Sequence of chain 1.A:
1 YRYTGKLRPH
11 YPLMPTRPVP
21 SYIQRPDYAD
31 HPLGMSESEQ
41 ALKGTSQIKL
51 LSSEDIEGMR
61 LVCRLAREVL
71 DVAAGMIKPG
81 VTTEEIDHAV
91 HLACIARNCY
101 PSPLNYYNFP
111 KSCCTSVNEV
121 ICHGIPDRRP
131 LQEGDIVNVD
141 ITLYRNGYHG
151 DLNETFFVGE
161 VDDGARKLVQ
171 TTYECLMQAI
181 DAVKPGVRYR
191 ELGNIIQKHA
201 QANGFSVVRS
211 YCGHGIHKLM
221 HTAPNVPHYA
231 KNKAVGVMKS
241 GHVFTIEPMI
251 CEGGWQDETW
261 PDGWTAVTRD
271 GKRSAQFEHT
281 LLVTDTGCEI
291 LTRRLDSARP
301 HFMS

Binding-site contacts:
Ligand atom O2 contacts residue HIS123 of chain 1.A at 2.8 Å (h-bond).
Ligand atom C2 contacts residue HIS123 of chain 1.A at 3.9 Å.
Ligand atom C6 contacts residue MET220 of chain 1.A at 3.7 Å (hydrophobic).
Ligand atom N contacts residue ASP140 of chain 1.A at 2.9 Å (salt-bridge).
Ligand atom O contacts residue ASP140 of chain 1.A at 3.0 Å (salt-bridge).
Ligand atom C5 contacts residue HIS221 of chain 1.A at 3.9 Å.
Ligand atom O2 contacts residue GLU247 of chain 1.A at 3.6 Å.
Ligand atom O contacts residue GLU278 of chain 1.A at 2.9 Å (salt-bridge).
Ligand atom O2 contacts residue CO1 of chain 1.B at 4.0 Å.
Ligand atom P contacts residue CO1 of chain 1.C at 3.1 Å.
Ligand atom O contacts residue GLU247 of chain 1.A at 2.6 Å (salt-bridge).
Ligand atom C6 contacts residue THR142 of chain 1.A at 3.9 Å.
Ligand atom N contacts residue CO1 of chain 1.B at 4.0 Å.
Ligand atom C contacts residue CO1 of chain 1.C at 3.0 Å.
Ligand atom C2 contacts residue CYS114 of chain 1.A at 3.2 Å (hydrophobic).
Ligand atom O contacts residue ASP151 of chain 1.A at 3.3 Å (salt-bridge).
Ligand atom O1 contacts residue CO1 of chain 1.C at 3.9 Å.
Ligand atom N contacts residue ASP151 of chain 1.A at 3.0 Å (salt-bridge).
Ligand atom N contacts residue THR142 of chain 1.A at 2.9 Å (h-bond).
Ligand atom C6 contacts residue HIS221 of chain 1.A at 4.0 Å.
Ligand atom C5 contacts residue TYR106 of chain 1.A at 3.7 Å (hydrophobic).
Ligand atom O1 contacts residue HIS221 of chain 1.A at 2.5 Å (h-bond).
Ligand atom N contacts residue CO1 of chain 1.C at 2.1 Å.
Ligand atom O contacts residue CO1 of chain 1.B at 2.2 Å.
Ligand atom C4 contacts residue PRO103 of chain 1.A at 3.8 Å (hydrophobic).
Ligand atom O1 contacts residue CO1 of chain 1.B at 2.6 Å.
Ligand atom O1 contacts residue GLU247 of chain 1.A at 3.8 Å.
Ligand atom P contacts residue ASP151 of chain 1.A at 3.8 Å.
Ligand atom C3 contacts residue CYS114 of chain 1.A at 3.9 Å (hydrophobic).
Ligand atom P contacts residue ASP140 of chain 1.A at 3.9 Å.
Ligand atom P contacts residue HIS123 of chain 1.A at 4.0 Å.
Ligand atom P contacts residue HIS221 of chain 1.A at 3.9 Å.
Ligand atom O1 contacts residue HIS214 of chain 1.A at 3.1 Å (h-bond).
Ligand atom P contacts residue GLU247 of chain 1.A at 3.7 Å.
Ligand atom C5 contacts residue MET220 of chain 1.A at 3.1 Å (hydrophobic).
Ligand atom O contacts residue CO1 of chain 1.C at 2.0 Å.
Ligand atom C contacts residue ASP140 of chain 1.A at 3.5 Å.
Ligand atom C4 contacts residue TYR106 of chain 1.A at 3.6 Å (hydrophobic).
Ligand atom P contacts residue CO1 of chain 1.B at 2.9 Å.
Ligand atom O1 contacts residue ASP151 of chain 1.A at 3.3 Å (salt-bridge).

This small molecule binds to this protein.
Small molecule (SMILES): N[C@@H](C1CCCCC1)P(=O)(O)O